Sequence of chain 1.A:
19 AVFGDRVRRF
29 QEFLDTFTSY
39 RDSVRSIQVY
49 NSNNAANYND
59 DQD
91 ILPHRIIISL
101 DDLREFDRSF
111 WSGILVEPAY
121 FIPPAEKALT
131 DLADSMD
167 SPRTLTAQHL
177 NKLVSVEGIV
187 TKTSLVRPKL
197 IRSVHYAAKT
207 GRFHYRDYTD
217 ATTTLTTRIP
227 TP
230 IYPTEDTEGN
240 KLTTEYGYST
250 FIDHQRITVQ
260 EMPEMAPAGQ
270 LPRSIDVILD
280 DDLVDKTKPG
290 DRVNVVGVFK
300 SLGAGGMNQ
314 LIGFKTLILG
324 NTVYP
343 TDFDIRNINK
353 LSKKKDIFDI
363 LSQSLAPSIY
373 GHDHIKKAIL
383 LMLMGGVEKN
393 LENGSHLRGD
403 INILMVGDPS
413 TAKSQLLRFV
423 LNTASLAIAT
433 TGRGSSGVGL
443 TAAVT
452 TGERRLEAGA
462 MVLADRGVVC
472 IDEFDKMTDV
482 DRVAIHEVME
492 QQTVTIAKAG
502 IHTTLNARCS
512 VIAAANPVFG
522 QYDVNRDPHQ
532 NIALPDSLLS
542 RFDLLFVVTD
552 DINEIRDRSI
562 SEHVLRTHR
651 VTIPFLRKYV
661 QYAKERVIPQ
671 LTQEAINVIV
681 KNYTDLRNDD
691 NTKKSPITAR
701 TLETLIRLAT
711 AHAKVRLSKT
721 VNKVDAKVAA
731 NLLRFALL

This protein binds this small molecule.
Small molecule (SMILES): Nc1ncnc2c1ncn2[C@@H]1O[C@H](COP(=O)(O)OP(=O)(O)OP(O)(O)=S)[C@@H](O)[C@H]1O

Binding-site contacts:
Ligand atom C8 contacts residue SER412 of chain 1.A at 3.6 Å.
Ligand atom O3A contacts residue GLN499 of chain 1.C at 3.7 Å.
Ligand atom O1A contacts residue SER416 of chain 1.A at 3.4 Å (h-bond).
Ligand atom N6 contacts residue TYR372 of chain 1.A at 3.8 Å.
Ligand atom O2G contacts residue ARG549 of chain 1.C at 2.5 Å (salt-bridge).
Ligand atom N7 contacts residue SER412 of chain 1.A at 3.5 Å (h-bond).
Ligand atom O3A contacts residue ARG651 of chain 1.C at 3.3 Å (salt-bridge).
Ligand atom O2B contacts residue LYS415 of chain 1.A at 3.3 Å.
Ligand atom N1 contacts residue SER370 of chain 1.A at 3.2 Å (h-bond).
Ligand atom N1 contacts residue ILE371 of chain 1.A at 3.7 Å.
Ligand atom O2A contacts residue SER416 of chain 1.A at 3.6 Å.
Ligand atom S1G contacts residue GLU474 of chain 1.A at 3.5 Å (salt-bridge).
Ligand atom O3B contacts residue GLN499 of chain 1.C at 3.2 Å (h-bond).
Ligand atom PG contacts residue ARG549 of chain 1.C at 3.4 Å.
Ligand atom N9 contacts residue ILE650 of chain 1.C at 3.5 Å.
Ligand atom PB contacts residue ARG549 of chain 1.C at 2.8 Å.
Ligand atom O2B contacts residue ARG549 of chain 1.C at 3.2 Å (salt-bridge).
Ligand atom O1B contacts residue ARG549 of chain 1.C at 1.4 Å.
Ligand atom S1G contacts residue ARG549 of chain 1.C at 3.3 Å (salt-bridge).
Ligand atom C5' contacts residue GLN499 of chain 1.C at 3.6 Å.
Ligand atom O3B contacts residue ARG549 of chain 1.C at 3.6 Å.
Ligand atom O2G contacts residue HIS494 of chain 1.C at 3.2 Å (h-bond).
Ligand atom C4 contacts residue ILE650 of chain 1.C at 3.5 Å (hydrophobic).
Ligand atom O3A contacts residue ARG549 of chain 1.C at 3.5 Å.
Ligand atom N7 contacts residue ILE650 of chain 1.C at 3.4 Å.
Ligand atom C8 contacts residue ILE650 of chain 1.C at 3.4 Å (hydrophobic).
Ligand atom O3B contacts residue SER416 of chain 1.A at 3.3 Å (h-bond).
Ligand atom C5 contacts residue ILE650 of chain 1.C at 3.5 Å (hydrophobic).
Ligand atom S1G contacts residue LYS415 of chain 1.A at 3.6 Å.
Ligand atom O2A contacts residue GLN499 of chain 1.C at 1.3 Å (h-bond).
Ligand atom O3G contacts residue GLN499 of chain 1.C at 3.2 Å (h-bond).
Ligand atom O2B contacts residue PRO411 of chain 1.A at 3.8 Å.
Ligand atom O1A contacts residue GLN499 of chain 1.C at 3.6 Å.
Ligand atom S1G contacts residue SER416 of chain 1.A at 3.7 Å.
Ligand atom O1A contacts residue LYS415 of chain 1.A at 3.7 Å.
Ligand atom C2 contacts residue SER370 of chain 1.A at 3.1 Å.
Ligand atom PA contacts residue GLN499 of chain 1.C at 2.8 Å.
Ligand atom O5' contacts residue GLN499 of chain 1.C at 3.6 Å.
Ligand atom PG contacts residue SER416 of chain 1.A at 3.2 Å.
Ligand atom O3G contacts residue SER416 of chain 1.A at 2.3 Å (h-bond).

Sequence of chain 1.C:
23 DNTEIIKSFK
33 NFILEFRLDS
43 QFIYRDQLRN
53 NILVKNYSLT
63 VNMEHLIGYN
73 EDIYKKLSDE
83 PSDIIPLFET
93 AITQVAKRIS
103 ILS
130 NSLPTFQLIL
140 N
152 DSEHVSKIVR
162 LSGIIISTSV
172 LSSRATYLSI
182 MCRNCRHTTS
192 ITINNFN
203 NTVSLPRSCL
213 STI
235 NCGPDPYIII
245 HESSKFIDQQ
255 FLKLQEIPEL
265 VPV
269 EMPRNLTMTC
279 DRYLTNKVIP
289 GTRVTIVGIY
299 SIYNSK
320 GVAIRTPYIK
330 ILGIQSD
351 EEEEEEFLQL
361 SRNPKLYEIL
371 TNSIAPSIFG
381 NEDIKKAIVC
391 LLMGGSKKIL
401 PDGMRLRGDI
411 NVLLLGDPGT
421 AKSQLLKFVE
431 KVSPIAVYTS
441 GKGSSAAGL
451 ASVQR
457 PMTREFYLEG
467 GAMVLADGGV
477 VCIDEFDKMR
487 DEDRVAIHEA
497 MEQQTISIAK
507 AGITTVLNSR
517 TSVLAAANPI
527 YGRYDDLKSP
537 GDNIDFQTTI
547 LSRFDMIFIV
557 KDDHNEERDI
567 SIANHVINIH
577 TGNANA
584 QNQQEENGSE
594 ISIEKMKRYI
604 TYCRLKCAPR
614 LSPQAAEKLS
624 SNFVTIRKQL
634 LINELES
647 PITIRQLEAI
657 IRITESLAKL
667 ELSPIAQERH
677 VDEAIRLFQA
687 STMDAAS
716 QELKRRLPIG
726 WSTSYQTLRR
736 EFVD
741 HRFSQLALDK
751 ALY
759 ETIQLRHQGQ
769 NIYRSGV